Sequence of chain 1.F:
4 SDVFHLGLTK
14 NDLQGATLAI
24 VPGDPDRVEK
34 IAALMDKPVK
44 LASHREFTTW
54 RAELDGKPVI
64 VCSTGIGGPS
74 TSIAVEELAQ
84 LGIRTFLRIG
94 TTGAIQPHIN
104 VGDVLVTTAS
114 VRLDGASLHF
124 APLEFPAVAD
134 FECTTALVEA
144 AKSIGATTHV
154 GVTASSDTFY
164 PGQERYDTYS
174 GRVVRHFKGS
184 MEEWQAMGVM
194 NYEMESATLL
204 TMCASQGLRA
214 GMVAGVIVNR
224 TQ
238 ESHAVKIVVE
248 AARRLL

Binding-site contacts:
Ligand atom C5 contacts residue ILE220 of chain 1.F at 4.1 Å (hydrophobic).
Ligand atom F5 contacts residue THR95 of chain 1.F at 3.7 Å.
Ligand atom C2 contacts residue TYR195 of chain 1.F at 3.8 Å (hydrophobic).
Ligand atom F5 contacts residue VAL221 of chain 1.F at 3.3 Å.
Ligand atom N1 contacts residue THR94 of chain 1.F at 3.4 Å (h-bond).
Ligand atom C4 contacts residue GLN166 of chain 1.F at 3.7 Å.
Ligand atom O2 contacts residue GLN166 of chain 1.F at 3.1 Å (h-bond).
Ligand atom C4 contacts residue ARG168 of chain 1.F at 3.5 Å.
Ligand atom N3 contacts residue PHE162 of chain 1.F at 3.7 Å.
Ligand atom O2 contacts residue MET197 of chain 1.F at 3.5 Å.
Ligand atom C6 contacts residue R2B1 of chain 1.X at 3.6 Å.
Ligand atom C2 contacts residue GLN166 of chain 1.F at 3.8 Å.
Ligand atom O2 contacts residue R2B1 of chain 1.X at 3.4 Å.
Ligand atom N1 contacts residue PHE162 of chain 1.F at 4.0 Å.
Ligand atom C4 contacts residue PHE162 of chain 1.F at 3.8 Å (hydrophobic).
Ligand atom C5 contacts residue THR95 of chain 1.F at 3.6 Å.
Ligand atom N3 contacts residue TYR195 of chain 1.F at 3.8 Å.
Ligand atom C6 contacts residue THR94 of chain 1.F at 3.7 Å.
Ligand atom O2 contacts residue PHE162 of chain 1.F at 4.0 Å.
Ligand atom F5 contacts residue ILE220 of chain 1.F at 3.2 Å.
Ligand atom C2 contacts residue PHE162 of chain 1.F at 3.8 Å (hydrophobic).
Ligand atom C6 contacts residue THR95 of chain 1.F at 3.8 Å.
Ligand atom O4 contacts residue GLY96 of chain 1.F at 3.4 Å.
Ligand atom C4 contacts residue THR95 of chain 1.F at 4.1 Å.
Ligand atom O4 contacts residue GLN166 of chain 1.F at 3.6 Å.
Ligand atom O2 contacts residue GLU196 of chain 1.F at 3.3 Å.
Ligand atom N1 contacts residue R2B1 of chain 1.X at 2.7 Å.
Ligand atom F5 contacts residue GLY96 of chain 1.F at 3.7 Å.
Ligand atom N3 contacts residue GLN166 of chain 1.F at 2.8 Å (h-bond).
Ligand atom C4 contacts residue GLY96 of chain 1.F at 3.5 Å.
Ligand atom O2 contacts residue TYR195 of chain 1.F at 3.9 Å.
Ligand atom C6 contacts residue GLY96 of chain 1.F at 4.0 Å.
Ligand atom C6 contacts residue ILE220 of chain 1.F at 3.9 Å (hydrophobic).
Ligand atom O4 contacts residue ARG168 of chain 1.F at 2.6 Å (salt-bridge).
Ligand atom C2 contacts residue GLU196 of chain 1.F at 4.0 Å.
Ligand atom C5 contacts residue PHE162 of chain 1.F at 4.0 Å (hydrophobic).
Ligand atom N3 contacts residue GLY96 of chain 1.F at 4.0 Å.
Ligand atom C5 contacts residue GLY96 of chain 1.F at 3.5 Å.
Ligand atom C2 contacts residue R2B1 of chain 1.X at 3.5 Å.
Ligand atom O4 contacts residue VAL221 of chain 1.F at 3.6 Å.

This protein binds this small molecule.
Small molecule (SMILES): O=c1[nH]cc(F)c(=O)[nH]1